Binding-site contacts:
Ligand atom C3 contacts residue ASN601 of chain 1.B at 3.7 Å.
Ligand atom C5 contacts residue ASN601 of chain 1.B at 3.6 Å.
Ligand atom O7 contacts residue ASN601 of chain 1.B at 4.1 Å.
Ligand atom O5 contacts residue ASN601 of chain 1.B at 2.4 Å (h-bond).
Ligand atom C2 contacts residue ASN601 of chain 1.B at 2.5 Å.
Ligand atom C1 contacts residue ASN601 of chain 1.B at 1.4 Å.
Ligand atom N2 contacts residue ASN601 of chain 1.B at 2.8 Å (h-bond).
Ligand atom C7 contacts residue ASN601 of chain 1.B at 3.7 Å.
Ligand atom C4 contacts residue ASN601 of chain 1.B at 4.2 Å.

The small molecule below binds the protein below.
Small molecule (SMILES): CC(=O)N[C@@H]1[C@@H](O)[C@H](O)[C@@H](CO)O[C@H]1O

Sequence of chain 1.B:
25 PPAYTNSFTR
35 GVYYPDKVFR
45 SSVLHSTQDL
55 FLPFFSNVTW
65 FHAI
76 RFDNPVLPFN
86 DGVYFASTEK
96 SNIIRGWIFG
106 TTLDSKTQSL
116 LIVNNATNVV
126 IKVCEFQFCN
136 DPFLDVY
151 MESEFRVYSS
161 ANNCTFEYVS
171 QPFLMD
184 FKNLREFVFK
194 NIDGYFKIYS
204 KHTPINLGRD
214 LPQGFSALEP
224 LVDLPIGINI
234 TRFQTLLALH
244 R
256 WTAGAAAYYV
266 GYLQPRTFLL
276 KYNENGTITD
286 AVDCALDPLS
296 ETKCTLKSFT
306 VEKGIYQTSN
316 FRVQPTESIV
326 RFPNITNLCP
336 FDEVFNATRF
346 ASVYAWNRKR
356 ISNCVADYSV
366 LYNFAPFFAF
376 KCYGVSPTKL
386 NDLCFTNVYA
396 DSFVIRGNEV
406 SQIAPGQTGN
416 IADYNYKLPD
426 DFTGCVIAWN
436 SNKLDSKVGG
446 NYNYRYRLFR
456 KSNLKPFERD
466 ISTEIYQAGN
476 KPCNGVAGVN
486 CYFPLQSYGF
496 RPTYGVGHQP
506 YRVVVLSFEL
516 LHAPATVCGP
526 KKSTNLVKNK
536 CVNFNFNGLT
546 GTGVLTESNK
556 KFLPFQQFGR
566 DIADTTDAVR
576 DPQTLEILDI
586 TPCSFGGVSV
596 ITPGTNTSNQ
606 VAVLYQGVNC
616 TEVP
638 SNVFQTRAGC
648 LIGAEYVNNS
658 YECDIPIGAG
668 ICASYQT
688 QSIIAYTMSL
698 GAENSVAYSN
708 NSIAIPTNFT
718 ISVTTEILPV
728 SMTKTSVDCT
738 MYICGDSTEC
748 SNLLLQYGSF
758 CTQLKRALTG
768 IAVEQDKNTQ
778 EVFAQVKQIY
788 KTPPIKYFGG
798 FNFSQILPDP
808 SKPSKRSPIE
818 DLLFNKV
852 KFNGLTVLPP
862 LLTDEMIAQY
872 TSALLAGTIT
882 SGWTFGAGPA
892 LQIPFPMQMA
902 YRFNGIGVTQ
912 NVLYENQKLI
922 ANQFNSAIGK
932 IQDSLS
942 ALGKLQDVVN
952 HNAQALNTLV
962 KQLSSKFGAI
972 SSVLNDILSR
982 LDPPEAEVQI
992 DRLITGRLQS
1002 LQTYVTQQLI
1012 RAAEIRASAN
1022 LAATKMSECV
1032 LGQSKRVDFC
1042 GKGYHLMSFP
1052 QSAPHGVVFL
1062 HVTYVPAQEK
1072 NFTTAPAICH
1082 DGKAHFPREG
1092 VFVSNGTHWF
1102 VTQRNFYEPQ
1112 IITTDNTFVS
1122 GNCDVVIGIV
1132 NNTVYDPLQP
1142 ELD